Sequence of chain 1.A:
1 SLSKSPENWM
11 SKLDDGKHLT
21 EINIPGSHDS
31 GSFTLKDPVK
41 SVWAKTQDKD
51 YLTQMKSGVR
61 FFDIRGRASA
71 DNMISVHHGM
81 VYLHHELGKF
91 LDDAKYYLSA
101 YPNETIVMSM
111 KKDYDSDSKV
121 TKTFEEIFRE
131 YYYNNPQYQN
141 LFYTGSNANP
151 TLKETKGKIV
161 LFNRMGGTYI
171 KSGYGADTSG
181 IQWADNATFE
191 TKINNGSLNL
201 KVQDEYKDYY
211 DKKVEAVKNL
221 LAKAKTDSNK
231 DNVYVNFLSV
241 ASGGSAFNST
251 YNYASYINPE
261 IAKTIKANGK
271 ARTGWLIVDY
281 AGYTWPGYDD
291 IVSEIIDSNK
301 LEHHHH

Binding-site contacts:
Ligand atom O4 contacts residue TRP183 of chain 1.A at 3.7 Å.
Ligand atom O4 contacts residue ASP204 of chain 1.A at 2.6 Å (salt-bridge).
Ligand atom C6 contacts residue TYR206 of chain 1.A at 4.3 Å (hydrophobic).
Ligand atom O3 contacts residue PHE237 of chain 1.A at 3.9 Å.
Ligand atom C3 contacts residue ARG65 of chain 1.A at 3.8 Å.
Ligand atom C4 contacts residue ARG164 of chain 1.A at 3.6 Å.
Ligand atom O2 contacts residue ASP29 of chain 1.A at 4.2 Å.
Ligand atom O3 contacts residue ASP204 of chain 1.A at 2.7 Å (salt-bridge).
Ligand atom O4 contacts residue ARG164 of chain 1.A at 2.7 Å (salt-bridge).
Ligand atom C3 contacts residue ASP204 of chain 1.A at 3.3 Å.
Ligand atom O5 contacts residue ASP204 of chain 1.A at 4.4 Å.
Ligand atom C2 contacts residue HIS28 of chain 1.A at 3.8 Å.
Ligand atom O5 contacts residue ARG164 of chain 1.A at 3.2 Å (salt-bridge).
Ligand atom C6 contacts residue ARG65 of chain 1.A at 4.1 Å.
Ligand atom C1 contacts residue TYR206 of chain 1.A at 3.6 Å (hydrophobic).
Ligand atom O5 contacts residue LYS111 of chain 1.A at 3.2 Å (salt-bridge).
Ligand atom O2 contacts residue ARG65 of chain 1.A at 3.1 Å (salt-bridge).
Ligand atom O4 contacts residue ARG65 of chain 1.A at 4.0 Å.
Ligand atom C2 contacts residue ARG65 of chain 1.A at 4.0 Å.
Ligand atom O2 contacts residue HIS28 of chain 1.A at 2.8 Å.
Ligand atom C4 contacts residue ARG65 of chain 1.A at 3.3 Å.
Ligand atom O3 contacts residue ARG65 of chain 1.A at 3.8 Å.
Ligand atom O3 contacts residue HIS28 of chain 1.A at 3.7 Å.
Ligand atom C3 contacts residue HIS28 of chain 1.A at 4.3 Å.
Ligand atom O6 contacts residue TYR206 of chain 1.A at 3.9 Å.
Ligand atom C5 contacts residue ARG65 of chain 1.A at 4.5 Å.
Ligand atom O3 contacts residue TYR206 of chain 1.A at 4.3 Å.
Ligand atom C5 contacts residue TYR206 of chain 1.A at 4.1 Å (hydrophobic).
Ligand atom O1 contacts residue TYR206 of chain 1.A at 3.9 Å.
Ligand atom C4 contacts residue ASP204 of chain 1.A at 3.4 Å.
Ligand atom C5 contacts residue ASP204 of chain 1.A at 3.9 Å.
Ligand atom C5 contacts residue ARG164 of chain 1.A at 3.9 Å.
Ligand atom C3 contacts residue TYR206 of chain 1.A at 3.9 Å (hydrophobic).
Ligand atom C2 contacts residue TYR206 of chain 1.A at 3.9 Å (hydrophobic).

This small molecule binds to this protein.
Small molecule (SMILES): OC1C(O)C(O)C(O)C(O)C1O